Sequence of chain 1.A:
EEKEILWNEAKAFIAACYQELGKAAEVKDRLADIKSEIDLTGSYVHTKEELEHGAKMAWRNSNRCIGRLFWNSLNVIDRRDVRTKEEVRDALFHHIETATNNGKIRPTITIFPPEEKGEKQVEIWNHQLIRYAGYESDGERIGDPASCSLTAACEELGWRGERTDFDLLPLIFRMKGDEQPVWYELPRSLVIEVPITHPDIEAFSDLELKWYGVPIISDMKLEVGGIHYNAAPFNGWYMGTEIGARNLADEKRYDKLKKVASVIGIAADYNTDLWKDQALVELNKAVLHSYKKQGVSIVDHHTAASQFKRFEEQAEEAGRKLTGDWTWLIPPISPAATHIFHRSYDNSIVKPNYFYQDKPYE

This small molecule binds to this protein.
Small molecule (SMILES): Cc1cc(N)nc(CCCCCO[C@H]2CNC[C@H]2Cc2cc(C)cc(N)n2)c1

Binding-site contacts:
Ligand atom C22 contacts residue GLU243 of chain 1.A at 3.5 Å.
Ligand atom O09 contacts residue HEM1 of chain 1.B at 3.8 Å.
Ligand atom C11 contacts residue ILE218 of chain 1.A at 3.8 Å (hydrophobic).
Ligand atom C08 contacts residue HEM1 of chain 1.B at 3.6 Å.
Ligand atom N01 contacts residue HEM1 of chain 1.B at 3.1 Å (h-bond).
Ligand atom N22 contacts residue GLU243 of chain 1.A at 2.8 Å (salt-bridge).
Ligand atom C27 contacts residue PHE235 of chain 1.A at 3.7 Å (hydrophobic).
Ligand atom C2' contacts residue TRP329 of chain 1.A at 3.6 Å (hydrophobic).
Ligand atom N22 contacts residue TYR239 of chain 1.A at 3.6 Å.
Ligand atom C27 contacts residue GLY237 of chain 1.A at 3.5 Å.
Ligand atom C25 contacts residue ILE218 of chain 1.A at 3.8 Å (hydrophobic).
Ligand atom N02 contacts residue HIS128 of chain 1.A at 3.4 Å.
Ligand atom C04 contacts residue TYR357 of chain 1.A at 3.7 Å (hydrophobic).
Ligand atom C11 contacts residue HEM1 of chain 1.B at 3.4 Å.
Ligand atom C13 contacts residue ILE218 of chain 1.A at 3.5 Å (hydrophobic).
Ligand atom C27 contacts residue HEM1 of chain 1.B at 3.5 Å.
Ligand atom C06 contacts residue TYR357 of chain 1.A at 3.4 Å (hydrophobic).
Ligand atom C22 contacts residue TRP238 of chain 1.A at 3.7 Å (hydrophobic).
Ligand atom N22 contacts residue TRP238 of chain 1.A at 2.7 Å (h-bond).
Ligand atom C06 contacts residue HEM1 of chain 1.B at 3.7 Å.
Ligand atom C14 contacts residue HEM1 of chain 1.B at 3.7 Å.
Ligand atom C10 contacts residue HIS128 of chain 1.A at 3.4 Å.
Ligand atom C2' contacts residue H4B1 of chain 1.C at 3.7 Å.
Ligand atom C08 contacts residue TYR357 of chain 1.A at 3.2 Å (hydrophobic).
Ligand atom C02 contacts residue TYR357 of chain 1.A at 3.4 Å (hydrophobic).
Ligand atom C02 contacts residue ASP220 of chain 1.A at 3.6 Å.
Ligand atom N21 contacts residue GLU243 of chain 1.A at 2.7 Å (salt-bridge).
Ligand atom C03 contacts residue TYR357 of chain 1.A at 3.6 Å (hydrophobic).
Ligand atom C03 contacts residue ASP220 of chain 1.A at 3.3 Å.
Ligand atom C02 contacts residue HIS128 of chain 1.A at 3.8 Å.
Ligand atom N22 contacts residue HEM1 of chain 1.B at 3.3 Å.
Ligand atom C22 contacts residue HEM1 of chain 1.B at 3.6 Å.
Ligand atom C26 contacts residue GLU243 of chain 1.A at 3.4 Å.
Ligand atom C14 contacts residue GLU243 of chain 1.A at 3.1 Å.
Ligand atom N1' contacts residue H4B1 of chain 1.C at 3.2 Å (h-bond).
Ligand atom C23 contacts residue HEM1 of chain 1.B at 3.3 Å.
Ligand atom C12 contacts residue HEM1 of chain 1.B at 3.3 Å.
Ligand atom C05 contacts residue TYR357 of chain 1.A at 3.6 Å (hydrophobic).
Ligand atom N02 contacts residue ASP220 of chain 1.A at 2.6 Å (salt-bridge).
Ligand atom N01 contacts residue TYR357 of chain 1.A at 3.3 Å.